This protein binds this small molecule.
Small molecule (SMILES): Cc1cc(CCCCCOc2ccc(C3=NCCO3)cc2)on1

Binding-site contacts:
Ligand atom C4 contacts residue LEU106 of chain 33.A at 3.9 Å (hydrophobic).
Ligand atom C5C contacts residue VAL191 of chain 33.A at 3.8 Å (hydrophobic).
Ligand atom C4B contacts residue TYR152 of chain 33.A at 3.8 Å (hydrophobic).
Ligand atom C4C contacts residue VAL191 of chain 33.A at 3.0 Å (hydrophobic).
Ligand atom C5A contacts residue ALA150 of chain 33.A at 3.6 Å (hydrophobic).
Ligand atom C1B contacts residue TYR128 of chain 33.A at 3.6 Å (hydrophobic).
Ligand atom N3A contacts residue PHE186 of chain 33.A at 4.0 Å.
Ligand atom C6B contacts residue ILE104 of chain 33.A at 3.6 Å (hydrophobic).
Ligand atom C2A contacts residue PHE186 of chain 33.A at 3.3 Å (hydrophobic).
Ligand atom C1B contacts residue VAL188 of chain 33.A at 3.8 Å (hydrophobic).
Ligand atom C3B contacts residue VAL188 of chain 33.A at 3.8 Å (hydrophobic).
Ligand atom O1B contacts residue TYR128 of chain 33.A at 3.4 Å (h-bond).
Ligand atom C1C contacts residue LEU106 of chain 33.A at 3.8 Å (hydrophobic).
Ligand atom N3A contacts residue TYR152 of chain 33.A at 3.5 Å.
Ligand atom C5A contacts residue VAL176 of chain 33.A at 3.6 Å (hydrophobic).
Ligand atom C4 contacts residue TYR197 of chain 33.A at 3.8 Å (hydrophobic).
Ligand atom C5A contacts residue PHE186 of chain 33.A at 3.5 Å (hydrophobic).
Ligand atom C5B contacts residue PHE186 of chain 33.A at 3.9 Å (hydrophobic).
Ligand atom C3B contacts residue TYR152 of chain 33.A at 3.7 Å (hydrophobic).
Ligand atom C5B contacts residue MET224 of chain 33.A at 3.9 Å (hydrophobic).
Ligand atom C2B contacts residue VAL188 of chain 33.A at 3.5 Å (hydrophobic).
Ligand atom C4C contacts residue VAL188 of chain 33.A at 3.7 Å (hydrophobic).
Ligand atom O1 contacts residue LEU106 of chain 33.A at 3.8 Å.
Ligand atom N3A contacts residue PRO174 of chain 33.A at 3.7 Å.
Ligand atom C2A contacts residue TYR152 of chain 33.A at 3.6 Å (hydrophobic).
Ligand atom C2C contacts residue MET221 of chain 33.A at 3.8 Å (hydrophobic).
Ligand atom C4A contacts residue PRO174 of chain 33.A at 3.1 Å (hydrophobic).
Ligand atom C5B contacts residue TYR128 of chain 33.A at 4.0 Å (hydrophobic).
Ligand atom C6B contacts residue TYR128 of chain 33.A at 3.3 Å (hydrophobic).
Ligand atom O1A contacts residue PHE186 of chain 33.A at 3.0 Å.
Ligand atom C1B contacts residue ILE104 of chain 33.A at 4.0 Å (hydrophobic).
Ligand atom N3A contacts residue ALA24 of chain 33.C at 3.8 Å.
Ligand atom C2C contacts residue TYR197 of chain 33.A at 3.7 Å (hydrophobic).
Ligand atom O1B contacts residue ILE104 of chain 33.A at 3.9 Å.
Ligand atom N2 contacts residue LEU106 of chain 33.A at 3.8 Å.
Ligand atom C3C contacts residue TYR128 of chain 33.A at 3.4 Å (hydrophobic).
Ligand atom O1 contacts residue MET221 of chain 33.A at 3.8 Å.
Ligand atom C4B contacts residue PHE186 of chain 33.A at 3.6 Å (hydrophobic).
Ligand atom C1C contacts residue TYR128 of chain 33.A at 3.7 Å (hydrophobic).
Ligand atom C5 contacts residue LEU106 of chain 33.A at 3.8 Å (hydrophobic).

Sequence of chain 33.A:
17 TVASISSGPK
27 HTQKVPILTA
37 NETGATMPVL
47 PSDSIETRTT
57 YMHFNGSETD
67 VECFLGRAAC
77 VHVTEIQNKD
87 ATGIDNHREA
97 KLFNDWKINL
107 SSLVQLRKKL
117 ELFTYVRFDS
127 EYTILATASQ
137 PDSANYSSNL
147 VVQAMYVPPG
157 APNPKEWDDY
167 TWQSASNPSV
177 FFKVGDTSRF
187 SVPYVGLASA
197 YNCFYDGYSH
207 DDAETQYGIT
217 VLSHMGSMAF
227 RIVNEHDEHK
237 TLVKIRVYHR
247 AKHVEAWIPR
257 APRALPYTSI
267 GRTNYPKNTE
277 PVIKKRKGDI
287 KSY

Sequence of chain 33.C:
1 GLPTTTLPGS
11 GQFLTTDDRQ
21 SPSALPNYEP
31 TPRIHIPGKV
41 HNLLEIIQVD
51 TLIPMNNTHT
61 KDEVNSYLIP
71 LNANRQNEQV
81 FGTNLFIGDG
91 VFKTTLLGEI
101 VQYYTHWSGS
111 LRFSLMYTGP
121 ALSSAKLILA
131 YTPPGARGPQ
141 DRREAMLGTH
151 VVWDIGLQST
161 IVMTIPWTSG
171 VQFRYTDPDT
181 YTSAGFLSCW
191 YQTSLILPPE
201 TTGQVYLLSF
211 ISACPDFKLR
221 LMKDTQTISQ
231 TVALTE